Binding-site contacts:
Ligand atom O20 contacts residue THR27 of chain 1.B at 2.9 Å (h-bond).
Ligand atom S10 contacts residue GLU20 of chain 1.B at 3.7 Å.
Ligand atom O18 contacts residue ASP178 of chain 1.B at 3.8 Å.
Ligand atom O21 contacts residue TYR113 of chain 1.B at 2.6 Å (h-bond).
Ligand atom O15 contacts residue GLY26 of chain 1.B at 3.8 Å.
Ligand atom C14 contacts residue ARG140 of chain 1.B at 3.5 Å.
Ligand atom O13 contacts residue TYR113 of chain 1.B at 3.9 Å.
Ligand atom N12 contacts residue LEU30 of chain 1.B at 3.6 Å.
Ligand atom C11 contacts residue GLY21 of chain 1.B at 3.5 Å.
Ligand atom C4 contacts residue ARG140 of chain 1.B at 3.7 Å.
Ligand atom N12 contacts residue GLY21 of chain 1.B at 3.4 Å.
Ligand atom C8 contacts residue MET177 of chain 1.B at 3.9 Å (hydrophobic).
Ligand atom P19 contacts residue TYR113 of chain 1.B at 3.4 Å.
Ligand atom S10 contacts residue VAL17 of chain 1.B at 3.8 Å.
Ligand atom P19 contacts residue GLY28 of chain 1.B at 3.8 Å.
Ligand atom O21 contacts residue GLU29 of chain 1.B at 3.4 Å (salt-bridge).
Ligand atom C3 contacts residue ALA24 of chain 1.B at 3.5 Å (hydrophobic).
Ligand atom N17 contacts residue ASP178 of chain 1.B at 3.9 Å.
Ligand atom O21 contacts residue LYS112 of chain 1.B at 3.5 Å (salt-bridge).
Ligand atom P19 contacts residue THR27 of chain 1.B at 3.7 Å.
Ligand atom C11 contacts residue VAL17 of chain 1.B at 3.6 Å (hydrophobic).
Ligand atom O20 contacts residue LYS112 of chain 1.B at 2.9 Å (salt-bridge).
Ligand atom S10 contacts residue MET177 of chain 1.B at 3.7 Å.
Ligand atom C9 contacts residue GLY21 of chain 1.B at 3.9 Å.
Ligand atom C2 contacts residue LEU30 of chain 1.B at 3.6 Å (hydrophobic).
Ligand atom C4 contacts residue ALA24 of chain 1.B at 3.6 Å (hydrophobic).
Ligand atom O15 contacts residue THR27 of chain 1.B at 3.3 Å (h-bond).
Ligand atom O21 contacts residue THR27 of chain 1.B at 3.8 Å.
Ligand atom O21 contacts residue LEU30 of chain 1.B at 2.9 Å (h-bond).
Ligand atom O20 contacts residue GLY26 of chain 1.B at 3.5 Å.
Ligand atom C8 contacts residue LEU30 of chain 1.B at 3.9 Å (hydrophobic).
Ligand atom O15 contacts residue GLY28 of chain 1.B at 2.8 Å (h-bond).
Ligand atom P19 contacts residue LYS112 of chain 1.B at 3.8 Å.
Ligand atom C11 contacts residue THR31 of chain 1.B at 3.5 Å.
Ligand atom N12 contacts residue THR31 of chain 1.B at 3.8 Å.
Ligand atom C7 contacts residue MET177 of chain 1.B at 3.7 Å (hydrophobic).
Ligand atom C9 contacts residue LEU30 of chain 1.B at 3.5 Å (hydrophobic).
Ligand atom C14 contacts residue TYR113 of chain 1.B at 3.2 Å (hydrophobic).
Ligand atom O15 contacts residue GLU29 of chain 1.B at 3.6 Å.
Ligand atom S10 contacts residue GLY21 of chain 1.B at 3.8 Å.

This small molecule binds to this protein.
Small molecule (SMILES): NC(=O)c1ccc(OCP(=O)(O)O)c2c1Cc1scnc1-2

Sequence of chain 1.B:
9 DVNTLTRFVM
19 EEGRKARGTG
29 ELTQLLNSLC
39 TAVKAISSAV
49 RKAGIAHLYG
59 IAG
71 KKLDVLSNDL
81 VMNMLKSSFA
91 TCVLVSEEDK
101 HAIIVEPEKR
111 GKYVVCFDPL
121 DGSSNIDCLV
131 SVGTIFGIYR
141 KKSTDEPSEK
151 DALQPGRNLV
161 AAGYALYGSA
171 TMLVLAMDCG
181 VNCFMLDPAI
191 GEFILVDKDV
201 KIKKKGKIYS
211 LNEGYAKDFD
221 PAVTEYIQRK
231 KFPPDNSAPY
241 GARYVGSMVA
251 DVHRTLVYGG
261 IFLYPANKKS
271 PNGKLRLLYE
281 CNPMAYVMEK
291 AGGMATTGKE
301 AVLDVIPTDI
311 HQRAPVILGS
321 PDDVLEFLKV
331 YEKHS